Sequence of chain 1.A:
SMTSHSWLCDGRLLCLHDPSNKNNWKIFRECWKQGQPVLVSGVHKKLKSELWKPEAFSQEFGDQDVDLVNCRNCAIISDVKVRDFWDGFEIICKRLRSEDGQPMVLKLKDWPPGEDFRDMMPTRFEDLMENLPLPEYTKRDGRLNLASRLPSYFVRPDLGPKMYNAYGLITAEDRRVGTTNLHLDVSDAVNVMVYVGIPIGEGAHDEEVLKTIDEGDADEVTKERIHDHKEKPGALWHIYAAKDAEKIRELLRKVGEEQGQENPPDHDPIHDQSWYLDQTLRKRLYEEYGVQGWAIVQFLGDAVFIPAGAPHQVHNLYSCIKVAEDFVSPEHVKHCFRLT

Binding-site contacts:
Ligand atom C07 contacts residue HIS250 of chain 1.A at 3.4 Å.
Ligand atom C08 contacts residue LYS253 of chain 1.A at 3.9 Å.
Ligand atom O03 contacts residue TYR339 of chain 1.A at 2.4 Å (h-bond).
Ligand atom C07 contacts residue ILE219 of chain 1.A at 4.4 Å (hydrophobic).
Ligand atom O03 contacts residue VAL230 of chain 1.A at 4.1 Å.
Ligand atom C01 contacts residue PRO254 of chain 1.A at 4.2 Å (hydrophobic).
Ligand atom C08 contacts residue ILE219 of chain 1.A at 4.3 Å (hydrophobic).
Ligand atom N04 contacts residue ASP227 of chain 1.A at 4.0 Å.
Ligand atom O13 contacts residue LYS253 of chain 1.A at 3.9 Å.
Ligand atom C11 contacts residue HIS250 of chain 1.A at 4.4 Å.
Ligand atom C01 contacts residue ILE247 of chain 1.A at 4.2 Å (hydrophobic).
Ligand atom C02 contacts residue ASP227 of chain 1.A at 3.3 Å.
Ligand atom C02 contacts residue TYR339 of chain 1.A at 3.5 Å (hydrophobic).
Ligand atom C14 contacts residue LYS251 of chain 1.A at 3.6 Å.
Ligand atom C05 contacts residue HIS250 of chain 1.A at 3.4 Å.
Ligand atom C08 contacts residue GLU252 of chain 1.A at 3.5 Å.
Ligand atom N10 contacts residue LYS253 of chain 1.A at 4.1 Å.
Ligand atom C08 contacts residue HIS250 of chain 1.A at 4.2 Å.
Ligand atom N04 contacts residue HIS250 of chain 1.A at 3.9 Å.
Ligand atom C05 contacts residue TYR339 of chain 1.A at 4.2 Å (hydrophobic).
Ligand atom C05 contacts residue ASP227 of chain 1.A at 3.3 Å.
Ligand atom C11 contacts residue LYS251 of chain 1.A at 4.2 Å.
Ligand atom C06 contacts residue HIS250 of chain 1.A at 3.6 Å.
Ligand atom C08 contacts residue PRO254 of chain 1.A at 3.9 Å (hydrophobic).
Ligand atom C09 contacts residue HIS250 of chain 1.A at 3.7 Å.
Ligand atom C02 contacts residue PRO254 of chain 1.A at 4.2 Å (hydrophobic).
Ligand atom N04 contacts residue PRO254 of chain 1.A at 4.1 Å.
Ligand atom C06 contacts residue ILE219 of chain 1.A at 3.9 Å (hydrophobic).
Ligand atom C01 contacts residue LEU231 of chain 1.A at 4.3 Å (hydrophobic).
Ligand atom C12 contacts residue LYS253 of chain 1.A at 4.2 Å.
Ligand atom N10 contacts residue ILE219 of chain 1.A at 4.4 Å.
Ligand atom N10 contacts residue HIS250 of chain 1.A at 4.3 Å.
Ligand atom C12 contacts residue LYS251 of chain 1.A at 4.2 Å.
Ligand atom C01 contacts residue ASP227 of chain 1.A at 3.5 Å.
Ligand atom O03 contacts residue ASP227 of chain 1.A at 2.9 Å (salt-bridge).
Ligand atom N04 contacts residue TYR339 of chain 1.A at 4.1 Å.
Ligand atom C09 contacts residue GLU252 of chain 1.A at 4.0 Å.
Ligand atom C11 contacts residue LYS253 of chain 1.A at 4.0 Å.
Ligand atom O13 contacts residue LYS251 of chain 1.A at 3.1 Å (salt-bridge).
Ligand atom C09 contacts residue PRO254 of chain 1.A at 3.7 Å (hydrophobic).

A protein and the small-molecule ligand that binds it are described below.
Small molecule (SMILES): COCCNC1CCN(C(C)=O)CC1